A protein and the small-molecule ligand that binds it are described below.
Small molecule (SMILES): C=CC[C@@H]1/C=C(\C)C[C@H](C)C[C@H](OC)[C@H]2O[C@@](O)(C(=O)C(=O)N3CCCC[C@H]3C(=O)O[C@H](/C(C)=C/[C@@H]3CC[C@@H](O)[C@H](OC)C3)[C@H](C)[C@@H](O)CC1=O)[C@H](C)C[C@@H]2OC

Sequence of chain 2.B:
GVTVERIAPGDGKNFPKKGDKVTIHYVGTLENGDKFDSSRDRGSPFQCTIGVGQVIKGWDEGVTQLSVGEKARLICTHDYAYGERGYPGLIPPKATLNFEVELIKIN

Sequence of chain 2.A:
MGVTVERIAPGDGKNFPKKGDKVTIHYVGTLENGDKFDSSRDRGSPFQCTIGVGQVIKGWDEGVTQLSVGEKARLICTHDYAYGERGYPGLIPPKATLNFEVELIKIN

Sequence of chain 2.D:
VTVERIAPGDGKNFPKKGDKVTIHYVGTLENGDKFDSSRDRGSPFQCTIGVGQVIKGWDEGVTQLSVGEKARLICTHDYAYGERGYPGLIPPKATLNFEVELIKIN

Binding-site contacts:
Ligand atom C36 contacts residue ARG46 of chain 2.B at 3.7 Å.
Ligand atom C11 contacts residue TYR86 of chain 2.B at 3.5 Å (hydrophobic).
Ligand atom O10 contacts residue ASN36 of chain 2.A at 2.6 Å (h-bond).
Ligand atom C41 contacts residue PHE50 of chain 2.B at 3.4 Å (hydrophobic).
Ligand atom O10 contacts residue ASP38 of chain 2.A at 2.5 Å (salt-bridge).
Ligand atom O4 contacts residue TYR30 of chain 2.B at 3.4 Å.
Ligand atom O3 contacts residue PHE103 of chain 2.B at 3.6 Å.
Ligand atom C32 contacts residue GLU35 of chain 2.A at 3.7 Å.
Ligand atom C2 contacts residue TYR86 of chain 2.B at 3.8 Å (hydrophobic).
Ligand atom C43 contacts residue GLY93 of chain 2.A at 3.3 Å.
Ligand atom C42 contacts residue TYR86 of chain 2.B at 3.4 Å (hydrophobic).
Ligand atom C35 contacts residue TYR86 of chain 2.B at 3.5 Å (hydrophobic).
Ligand atom C34 contacts residue ASN36 of chain 2.A at 3.6 Å.
Ligand atom C10 contacts residue ASP41 of chain 2.B at 3.7 Å.
Ligand atom O12 contacts residue GLU35 of chain 2.A at 3.2 Å (salt-bridge).
Ligand atom C28 contacts residue ASN36 of chain 2.A at 3.8 Å.
Ligand atom C45 contacts residue ALA85 of chain 2.B at 3.4 Å (hydrophobic).
Ligand atom O2 contacts residue ILE60 of chain 2.B at 3.1 Å (h-bond).
Ligand atom C23 contacts residue ASP38 of chain 2.A at 3.3 Å.
Ligand atom C24 contacts residue ASP38 of chain 2.A at 3.5 Å.
Ligand atom C14 contacts residue ASP41 of chain 2.B at 3.7 Å.
Ligand atom C4 contacts residue TRP63 of chain 2.B at 3.6 Å (hydrophobic).
Ligand atom O5 contacts residue ASP41 of chain 2.B at 3.4 Å (salt-bridge).
Ligand atom O4 contacts residue ASP41 of chain 2.B at 3.4 Å (salt-bridge).
Ligand atom C33 contacts residue PRO96 of chain 2.A at 3.7 Å (hydrophobic).
Ligand atom C41 contacts residue ASP38 of chain 2.A at 3.8 Å.
Ligand atom O3 contacts residue TYR86 of chain 2.B at 2.6 Å (h-bond).
Ligand atom C3 contacts residue TRP63 of chain 2.B at 3.6 Å (hydrophobic).
Ligand atom C44 contacts residue ARG46 of chain 2.B at 3.4 Å.
Ligand atom O2 contacts residue VAL59 of chain 2.B at 3.1 Å.
Ligand atom O4 contacts residue PHE40 of chain 2.B at 3.5 Å.
Ligand atom C24 contacts residue ASN36 of chain 2.A at 3.7 Å.
Ligand atom C37 contacts residue ARG46 of chain 2.D at 3.8 Å.
Ligand atom C8 contacts residue TYR86 of chain 2.B at 3.4 Å (hydrophobic).
Ligand atom C39 contacts residue PHE40 of chain 2.A at 3.7 Å (hydrophobic).
Ligand atom C40 contacts residue LEU94 of chain 2.A at 3.5 Å (hydrophobic).
Ligand atom O4 contacts residue PHE103 of chain 2.B at 3.4 Å.
Ligand atom O6 contacts residue ASP41 of chain 2.B at 3.0 Å (salt-bridge).
Ligand atom C6 contacts residue TYR30 of chain 2.B at 3.8 Å (hydrophobic).
Ligand atom C45 contacts residue TYR86 of chain 2.B at 3.4 Å (hydrophobic).